A protein and the small-molecule ligand that binds it are described below.
Small molecule (SMILES): Cc1cn([C@H]2C[C@H](O[P](=O)(O)OC[C@H]3O[C@@H](n4ccc(N)nc4=O)C[C@@H]3O[P](=O)(O)OC[C@H]3O[C@@H](n4cnc5c(=O)nc(N)[nH]c54)C[C@@H]3O[P](=O)(O)OC[C@H]3O[C@@H](n4cnc5c(=O)nc(N)[nH]c54)C[C@@H]3O)[C@@H](CO[P](=O)(O)O[C@H]3C[C@H](n4cnc5c(=O)nc(N)[nH]c54)O[C@@H]3COP(=O)(O)O)O2)c(=O)[nH]c1=O

Sequence of chain 1.A:
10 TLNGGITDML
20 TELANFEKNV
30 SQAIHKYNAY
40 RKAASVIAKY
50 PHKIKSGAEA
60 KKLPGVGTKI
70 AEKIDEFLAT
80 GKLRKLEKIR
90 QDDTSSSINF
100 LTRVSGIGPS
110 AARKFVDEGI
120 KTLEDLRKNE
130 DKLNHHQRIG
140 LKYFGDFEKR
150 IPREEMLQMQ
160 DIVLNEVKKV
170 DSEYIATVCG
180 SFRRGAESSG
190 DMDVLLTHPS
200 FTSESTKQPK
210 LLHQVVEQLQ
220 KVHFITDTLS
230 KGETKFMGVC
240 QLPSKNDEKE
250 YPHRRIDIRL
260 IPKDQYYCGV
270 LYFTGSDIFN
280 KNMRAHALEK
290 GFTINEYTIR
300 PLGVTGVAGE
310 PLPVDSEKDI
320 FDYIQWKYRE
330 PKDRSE

Binding-site contacts:
Ligand atom P contacts residue LYS68 of chain 1.A at 3.7 Å.
Ligand atom O5' contacts residue LYS35 of chain 1.A at 3.6 Å.
Ligand atom O4' contacts residue ALA38 of chain 1.A at 3.3 Å.
Ligand atom OP1 contacts residue LYS68 of chain 1.A at 3.3 Å (salt-bridge).
Ligand atom P contacts residue GLY66 of chain 1.A at 3.6 Å.
Ligand atom OP2 contacts residue LYS68 of chain 1.A at 3.0 Å.
Ligand atom OP2 contacts residue LYS68 of chain 1.A at 3.1 Å (salt-bridge).
Ligand atom OP1 contacts residue GLY64 of chain 1.A at 3.0 Å (h-bond).
Ligand atom C4' contacts residue GLY64 of chain 1.A at 3.4 Å.
Ligand atom O3' contacts residue GLY64 of chain 1.A at 3.7 Å.
Ligand atom C1' contacts residue ALA38 of chain 1.A at 3.9 Å (hydrophobic).
Ligand atom O5' contacts residue GLY66 of chain 1.A at 3.3 Å.
Ligand atom N1 contacts residue HIS34 of chain 1.A at 3.7 Å.
Ligand atom C5' contacts residue TYR39 of chain 1.A at 3.3 Å (hydrophobic).
Ligand atom C5' contacts residue GLY64 of chain 1.A at 3.3 Å.
Ligand atom OP2 contacts residue NA1 of chain 1.I at 3.9 Å.
Ligand atom OP1 contacts residue ILE69 of chain 1.A at 2.7 Å (h-bond).
Ligand atom OP3 contacts residue LYS35 of chain 1.A at 2.7 Å (salt-bridge).
Ligand atom P contacts residue NA1 of chain 1.I at 3.7 Å.
Ligand atom P contacts residue LYS35 of chain 1.A at 3.7 Å.
Ligand atom OP1 contacts residue LEU62 of chain 1.A at 3.9 Å.
Ligand atom OP1 contacts residue GLY66 of chain 1.A at 3.0 Å (h-bond).
Ligand atom OP2 contacts residue GLY66 of chain 1.A at 3.9 Å.
Ligand atom OP1 contacts residue NA1 of chain 1.I at 2.6 Å (h-bond).
Ligand atom P contacts residue ILE69 of chain 1.A at 3.8 Å.
Ligand atom C5' contacts residue GLY66 of chain 1.A at 3.3 Å.
Ligand atom P contacts residue VAL65 of chain 1.A at 3.9 Å.
Ligand atom O3' contacts residue ILE69 of chain 1.A at 3.6 Å.
Ligand atom O3' contacts residue LYS68 of chain 1.A at 3.9 Å.
Ligand atom OP2 contacts residue VAL65 of chain 1.A at 3.9 Å.
Ligand atom OP1 contacts residue LYS68 of chain 1.A at 3.4 Å (salt-bridge).
Ligand atom C3' contacts residue LYS68 of chain 1.A at 3.9 Å.
Ligand atom OP1 contacts residue LYS35 of chain 1.A at 3.7 Å.
Ligand atom OP2 contacts residue THR67 of chain 1.A at 3.9 Å.
Ligand atom N3 contacts residue ALA38 of chain 1.A at 3.7 Å.
Ligand atom C3' contacts residue GLY66 of chain 1.A at 3.7 Å.
Ligand atom P contacts residue LYS68 of chain 1.A at 3.6 Å.
Ligand atom OP1 contacts residue THR67 of chain 1.A at 3.6 Å.
Ligand atom OP1 contacts residue VAL65 of chain 1.A at 3.4 Å (h-bond).
Ligand atom OP1 contacts residue PRO63 of chain 1.A at 3.8 Å.